Sequence of chain 1.B:
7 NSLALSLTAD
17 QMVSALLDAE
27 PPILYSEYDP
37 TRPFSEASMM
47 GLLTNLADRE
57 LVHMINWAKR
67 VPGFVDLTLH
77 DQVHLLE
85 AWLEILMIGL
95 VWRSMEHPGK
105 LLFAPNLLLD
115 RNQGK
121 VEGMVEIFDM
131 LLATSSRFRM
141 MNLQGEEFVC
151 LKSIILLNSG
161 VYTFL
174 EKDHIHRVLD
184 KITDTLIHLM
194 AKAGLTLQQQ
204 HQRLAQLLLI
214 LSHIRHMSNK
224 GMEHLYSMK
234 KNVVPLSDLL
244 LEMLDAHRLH

This small molecule binds to this protein.
Small molecule (SMILES): CC/C=C\c1cc2c(cc1O)CC[C@@H]1[C@@H]2CC[C@]2(C)[C@@H](O)CC[C@@H]12

Binding-site contacts:
Ligand atom CAP contacts residue LEU228 of chain 1.B at 4.0 Å (hydrophobic).
Ligand atom CAT contacts residue PHE107 of chain 1.B at 3.8 Å (hydrophobic).
Ligand atom CAP contacts residue GLY224 of chain 1.B at 3.9 Å.
Ligand atom CAD contacts residue ALA53 of chain 1.B at 4.0 Å (hydrophobic).
Ligand atom CAU contacts residue ALA53 of chain 1.B at 3.6 Å (hydrophobic).
Ligand atom CAU contacts residue GLU56 of chain 1.B at 3.1 Å.
Ligand atom CAV contacts residue LEU52 of chain 1.B at 3.0 Å (hydrophobic).
Ligand atom CAE contacts residue LEU90 of chain 1.B at 3.7 Å (hydrophobic).
Ligand atom CAA contacts residue GLU56 of chain 1.B at 3.8 Å.
Ligand atom OAN contacts residue MET124 of chain 1.B at 3.9 Å.
Ligand atom CAM contacts residue MET124 of chain 1.B at 3.0 Å (hydrophobic).
Ligand atom CAL contacts residue MET124 of chain 1.B at 3.7 Å (hydrophobic).
Ligand atom CAD contacts residue LEU49 of chain 1.B at 3.9 Å (hydrophobic).
Ligand atom CAJ contacts residue MET124 of chain 1.B at 3.7 Å (hydrophobic).
Ligand atom CAV contacts residue GLU56 of chain 1.B at 3.5 Å.
Ligand atom CAA contacts residue LEU90 of chain 1.B at 3.9 Å (hydrophobic).
Ligand atom CAV contacts residue ALA53 of chain 1.B at 3.7 Å (hydrophobic).
Ligand atom OAN contacts residue HIS227 of chain 1.B at 3.0 Å (h-bond).
Ligand atom OAB contacts residue LEU90 of chain 1.B at 3.4 Å (h-bond).
Ligand atom CAX contacts residue LEU49 of chain 1.B at 3.3 Å (hydrophobic).
Ligand atom CAM contacts residue HIS227 of chain 1.B at 3.5 Å.
Ligand atom CAG contacts residue MET91 of chain 1.B at 3.8 Å (hydrophobic).
Ligand atom CAC contacts residue GLU56 of chain 1.B at 3.9 Å.
Ligand atom CAG contacts residue LEU94 of chain 1.B at 3.7 Å (hydrophobic).
Ligand atom CAE contacts residue LEU94 of chain 1.B at 3.6 Å (hydrophobic).
Ligand atom OAB contacts residue ARG97 of chain 1.B at 3.1 Å (salt-bridge).
Ligand atom OAN contacts residue LEU228 of chain 1.B at 3.5 Å.
Ligand atom CAW contacts residue LEU52 of chain 1.B at 3.0 Å (hydrophobic).
Ligand atom CAW contacts residue PHE107 of chain 1.B at 3.2 Å (hydrophobic).
Ligand atom CAF contacts residue LEU94 of chain 1.B at 4.0 Å (hydrophobic).
Ligand atom CAK contacts residue GLY224 of chain 1.B at 4.0 Å.
Ligand atom OAN contacts residue MET46 of chain 1.B at 3.4 Å.
Ligand atom CAL contacts residue GLY224 of chain 1.B at 3.6 Å.
Ligand atom CAH contacts residue MET91 of chain 1.B at 3.9 Å (hydrophobic).
Ligand atom OAB contacts residue GLU56 of chain 1.B at 2.8 Å (salt-bridge).
Ligand atom CAF contacts residue PHE107 of chain 1.B at 3.8 Å (hydrophobic).
Ligand atom CAL contacts residue HIS227 of chain 1.B at 3.5 Å.
Ligand atom CAO contacts residue MET124 of chain 1.B at 3.9 Å (hydrophobic).
Ligand atom CAX contacts residue LEU52 of chain 1.B at 3.4 Å (hydrophobic).
Ligand atom CAX contacts residue PHE107 of chain 1.B at 3.2 Å (hydrophobic).